This small molecule binds to this protein.
Small molecule (SMILES): C[C@H](CCC(=O)O)[C@H]1CC[C@H]2[C@@H]3[C@H](O)C[C@@H]4C[C@H](O)CC[C@]4(C)[C@H]3C[C@H](O)[C@]12C

Sequence of chain 1.N:
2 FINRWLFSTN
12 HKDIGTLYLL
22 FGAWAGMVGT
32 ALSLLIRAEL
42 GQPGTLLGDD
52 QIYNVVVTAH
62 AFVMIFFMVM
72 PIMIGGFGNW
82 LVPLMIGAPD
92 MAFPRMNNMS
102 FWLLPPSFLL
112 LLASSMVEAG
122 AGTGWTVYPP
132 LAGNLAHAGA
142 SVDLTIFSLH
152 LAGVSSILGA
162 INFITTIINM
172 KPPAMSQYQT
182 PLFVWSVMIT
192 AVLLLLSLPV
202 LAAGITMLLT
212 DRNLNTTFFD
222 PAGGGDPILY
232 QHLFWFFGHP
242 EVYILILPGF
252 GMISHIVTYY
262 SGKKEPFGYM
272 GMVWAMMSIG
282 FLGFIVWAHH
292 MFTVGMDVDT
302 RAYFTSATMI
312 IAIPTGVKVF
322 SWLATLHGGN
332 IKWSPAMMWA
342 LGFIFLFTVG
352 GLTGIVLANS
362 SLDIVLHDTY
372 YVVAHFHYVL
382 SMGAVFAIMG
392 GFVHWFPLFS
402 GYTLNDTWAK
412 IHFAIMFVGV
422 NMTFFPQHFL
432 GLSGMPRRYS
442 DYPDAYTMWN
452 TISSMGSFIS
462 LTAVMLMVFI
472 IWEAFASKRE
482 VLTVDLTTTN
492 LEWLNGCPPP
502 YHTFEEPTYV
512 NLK

Binding-site contacts:
Ligand atom C2 contacts residue ASP300 of chain 1.N at 3.8 Å.
Ligand atom O26 contacts residue HIS233 of chain 1.N at 4.0 Å.
Ligand atom C7 contacts residue PGV1 of chain 1.OE at 4.4 Å.
Ligand atom O25 contacts residue HIS233 of chain 1.N at 3.6 Å (h-bond).
Ligand atom O3 contacts residue ASP300 of chain 1.N at 3.5 Å.
Ligand atom C22 contacts residue PGV1 of chain 1.OE at 4.2 Å.
Ligand atom C24 contacts residue PGV1 of chain 1.OE at 4.0 Å.
Ligand atom C11 contacts residue TYR304 of chain 1.N at 4.3 Å (hydrophobic).
Ligand atom O26 contacts residue TRP97 of chain 1.P at 2.9 Å (h-bond).
Ligand atom C24 contacts residue HIS101 of chain 1.P at 3.1 Å.
Ligand atom O26 contacts residue PGV1 of chain 1.OE at 3.9 Å.
Ligand atom C16 contacts residue PGV1 of chain 1.OE at 3.8 Å.
Ligand atom C9 contacts residue THR301 of chain 1.N at 4.4 Å.
Ligand atom C15 contacts residue PGV1 of chain 1.OE at 4.0 Å.
Ligand atom C17 contacts residue PGV1 of chain 1.OE at 4.4 Å.
Ligand atom C24 contacts residue HIS233 of chain 1.N at 3.6 Å.
Ligand atom O7 contacts residue PGV1 of chain 1.OE at 3.2 Å.
Ligand atom C20 contacts residue PGV1 of chain 1.OE at 4.3 Å.
Ligand atom C2 contacts residue THR301 of chain 1.N at 4.0 Å.
Ligand atom C2 contacts residue TYR304 of chain 1.N at 4.0 Å (hydrophobic).
Ligand atom C24 contacts residue TRP97 of chain 1.P at 3.8 Å (hydrophobic).
Ligand atom O12 contacts residue THR301 of chain 1.N at 2.8 Å (h-bond).
Ligand atom C12 contacts residue THR301 of chain 1.N at 3.7 Å.
Ligand atom C19 contacts residue TYR304 of chain 1.N at 4.0 Å (hydrophobic).
Ligand atom C18 contacts residue TRP288 of chain 1.N at 4.1 Å (hydrophobic).
Ligand atom C11 contacts residue PHE305 of chain 1.N at 4.0 Å (hydrophobic).
Ligand atom C12 contacts residue PHE305 of chain 1.N at 4.0 Å (hydrophobic).
Ligand atom C11 contacts residue THR301 of chain 1.N at 3.8 Å.
Ligand atom O25 contacts residue PGV1 of chain 1.OE at 3.9 Å.
Ligand atom C21 contacts residue TRP288 of chain 1.N at 3.9 Å (hydrophobic).
Ligand atom C20 contacts residue TRP288 of chain 1.N at 4.2 Å (hydrophobic).
Ligand atom C1 contacts residue TYR304 of chain 1.N at 3.3 Å (hydrophobic).
Ligand atom C23 contacts residue HIS233 of chain 1.N at 3.6 Å.
Ligand atom C14 contacts residue PGV1 of chain 1.OE at 3.9 Å.
Ligand atom C23 contacts residue PGV1 of chain 1.OE at 4.3 Å.
Ligand atom O26 contacts residue HIS101 of chain 1.P at 2.5 Å (h-bond).
Ligand atom O25 contacts residue HIS101 of chain 1.P at 3.1 Å (h-bond).
Ligand atom C21 contacts residue HIS233 of chain 1.N at 3.6 Å.
Ligand atom C23 contacts residue TRP97 of chain 1.P at 3.7 Å (hydrophobic).
Ligand atom O12 contacts residue PGV1 of chain 1.OE at 4.0 Å.

Sequence of chain 1.P:
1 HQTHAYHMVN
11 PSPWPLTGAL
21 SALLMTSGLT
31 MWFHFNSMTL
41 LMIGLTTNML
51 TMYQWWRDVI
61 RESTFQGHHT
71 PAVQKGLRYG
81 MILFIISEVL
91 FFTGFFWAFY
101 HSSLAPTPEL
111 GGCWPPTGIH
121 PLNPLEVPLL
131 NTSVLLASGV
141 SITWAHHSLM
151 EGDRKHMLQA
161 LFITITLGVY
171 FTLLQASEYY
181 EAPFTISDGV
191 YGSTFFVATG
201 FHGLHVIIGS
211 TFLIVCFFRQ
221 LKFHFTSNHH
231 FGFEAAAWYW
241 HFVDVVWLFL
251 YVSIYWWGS

Sequence of chain 1.C:
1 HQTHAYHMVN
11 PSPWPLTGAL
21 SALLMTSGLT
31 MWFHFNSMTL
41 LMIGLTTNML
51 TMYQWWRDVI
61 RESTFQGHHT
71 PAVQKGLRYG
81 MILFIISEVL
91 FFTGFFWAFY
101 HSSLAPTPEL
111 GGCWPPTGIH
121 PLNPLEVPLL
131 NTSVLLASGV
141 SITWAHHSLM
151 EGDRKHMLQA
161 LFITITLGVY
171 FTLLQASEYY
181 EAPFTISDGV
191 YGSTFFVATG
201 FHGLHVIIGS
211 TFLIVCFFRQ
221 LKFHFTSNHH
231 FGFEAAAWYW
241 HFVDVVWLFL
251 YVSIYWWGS